Binding-site contacts:
Ligand atom N1 contacts residue PHE49 of chain 1.A at 3.3 Å.
Ligand atom O4' contacts residue ASN141 of chain 1.A at 2.9 Å (h-bond).
Ligand atom OP1 contacts residue HIS140 of chain 1.A at 3.3 Å (h-bond).
Ligand atom O2 contacts residue GLU93 of chain 1.A at 3.4 Å (salt-bridge).
Ligand atom C6 contacts residue PHE166 of chain 1.B at 3.4 Å (hydrophobic).
Ligand atom OP1 contacts residue LEU184 of chain 1.A at 3.0 Å (h-bond).
Ligand atom C4 contacts residue GLU93 of chain 1.A at 3.5 Å.
Ligand atom N3 contacts residue GLU93 of chain 1.A at 3.0 Å (salt-bridge).
Ligand atom O3' contacts residue ASN98 of chain 1.A at 3.3 Å (h-bond).
Ligand atom C3' contacts residue VAL183 of chain 1.A at 3.6 Å (hydrophobic).
Ligand atom O3' contacts residue GLU45 of chain 1.A at 2.7 Å (salt-bridge).
Ligand atom N3 contacts residue PHE49 of chain 1.A at 3.5 Å.
Ligand atom C2 contacts residue GLU93 of chain 1.A at 3.6 Å.
Ligand atom C4 contacts residue PHE97 of chain 1.A at 3.6 Å (hydrophobic).
Ligand atom C2 contacts residue PHE49 of chain 1.A at 3.6 Å (hydrophobic).
Ligand atom N1 contacts residue PHE166 of chain 1.B at 3.6 Å.
Ligand atom N4 contacts residue GLU93 of chain 1.A at 2.9 Å (salt-bridge).
Ligand atom O2 contacts residue ALA94 of chain 1.A at 3.1 Å.
Ligand atom C2 contacts residue PHE49 of chain 1.A at 3.5 Å (hydrophobic).
Ligand atom OP2 contacts residue ARG35 of chain 1.B at 3.1 Å (salt-bridge).
Ligand atom C8 contacts residue PHE166 of chain 1.B at 3.7 Å (hydrophobic).
Ligand atom C8 contacts residue PHE144 of chain 1.A at 3.2 Å (hydrophobic).
Ligand atom O3' contacts residue THR46 of chain 1.A at 2.9 Å (h-bond).
Ligand atom C3' contacts residue GLU45 of chain 1.A at 3.6 Å.
Ligand atom C2' contacts residue THR46 of chain 1.A at 3.3 Å.
Ligand atom C5 contacts residue PHE97 of chain 1.A at 3.4 Å (hydrophobic).
Ligand atom C1' contacts residue THR46 of chain 1.A at 3.7 Å.
Ligand atom N4 contacts residue PHE97 of chain 1.A at 3.5 Å.
Ligand atom C4 contacts residue PHE166 of chain 1.B at 3.7 Å (hydrophobic).
Ligand atom C2' contacts residue PHE144 of chain 1.A at 3.6 Å (hydrophobic).
Ligand atom C4' contacts residue THR46 of chain 1.A at 3.6 Å.
Ligand atom N1 contacts residue PHE49 of chain 1.A at 3.7 Å.
Ligand atom N7 contacts residue PHE166 of chain 1.B at 3.4 Å.
Ligand atom OP1 contacts residue VAL183 of chain 1.A at 3.5 Å.
Ligand atom C6 contacts residue PHE97 of chain 1.A at 3.5 Å (hydrophobic).
Ligand atom C1' contacts residue ASN141 of chain 1.A at 3.6 Å.
Ligand atom C5 contacts residue PHE166 of chain 1.B at 3.5 Å (hydrophobic).
Ligand atom O4' contacts residue PHE144 of chain 1.A at 3.7 Å.
Ligand atom O5' contacts residue ASN141 of chain 1.A at 3.3 Å (h-bond).
Ligand atom N6 contacts residue PHE166 of chain 1.B at 3.2 Å.

The protein below binds the small molecule below.
Small molecule (SMILES): Nc1ccn([C@H]2C[C@H](O)[C@@H](CO[P](=O)(O)O[C@H]3C[C@H](n4cnc5c(N)ncnc54)O[C@@H]3CO[P](=O)(O)O[C@H]3C[C@H](n4cnc5c(N)ncnc54)O[C@@H]3COP(=O)=O)O2)c(=O)n1

Sequence of chain 1.A:
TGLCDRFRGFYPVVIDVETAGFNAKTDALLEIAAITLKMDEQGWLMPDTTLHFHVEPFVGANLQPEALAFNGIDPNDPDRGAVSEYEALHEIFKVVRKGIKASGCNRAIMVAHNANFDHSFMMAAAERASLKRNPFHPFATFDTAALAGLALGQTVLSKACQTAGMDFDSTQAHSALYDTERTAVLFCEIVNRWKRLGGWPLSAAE

Sequence of chain 1.B:
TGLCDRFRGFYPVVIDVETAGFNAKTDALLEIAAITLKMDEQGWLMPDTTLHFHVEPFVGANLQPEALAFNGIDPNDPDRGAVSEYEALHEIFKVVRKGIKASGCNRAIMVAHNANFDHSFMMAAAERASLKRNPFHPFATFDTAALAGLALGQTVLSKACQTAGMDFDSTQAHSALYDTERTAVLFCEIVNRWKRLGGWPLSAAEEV